Sequence of chain 1.B:
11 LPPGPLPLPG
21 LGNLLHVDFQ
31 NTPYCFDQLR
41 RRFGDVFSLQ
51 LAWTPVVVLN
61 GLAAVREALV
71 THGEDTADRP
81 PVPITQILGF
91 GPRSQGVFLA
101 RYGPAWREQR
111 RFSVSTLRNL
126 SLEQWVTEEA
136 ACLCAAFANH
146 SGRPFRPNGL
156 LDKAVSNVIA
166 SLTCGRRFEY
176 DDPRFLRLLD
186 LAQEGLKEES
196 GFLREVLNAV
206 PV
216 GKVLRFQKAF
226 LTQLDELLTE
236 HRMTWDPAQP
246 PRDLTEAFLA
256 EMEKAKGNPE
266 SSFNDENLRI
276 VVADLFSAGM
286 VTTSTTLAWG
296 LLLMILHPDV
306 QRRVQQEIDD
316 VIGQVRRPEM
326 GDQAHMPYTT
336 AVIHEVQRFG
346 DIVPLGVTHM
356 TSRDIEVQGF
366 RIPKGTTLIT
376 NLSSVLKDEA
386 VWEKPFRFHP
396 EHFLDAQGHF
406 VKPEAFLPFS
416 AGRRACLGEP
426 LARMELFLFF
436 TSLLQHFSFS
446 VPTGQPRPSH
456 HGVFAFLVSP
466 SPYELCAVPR

A protein and the small-molecule ligand that binds it are described below.
Small molecule (SMILES): CSc1ccc2c(c1)N(CC[C@H]1CCCCN1C)c1ccccc1S2

Binding-site contacts:
Ligand atom CAB contacts residue PHE461 of chain 1.B at 3.6 Å (hydrophobic).
Ligand atom CAN contacts residue SER282 of chain 1.B at 3.6 Å.
Ligand atom CAI contacts residue SER282 of chain 1.B at 4.0 Å.
Ligand atom CAE contacts residue ALA278 of chain 1.B at 4.0 Å (hydrophobic).
Ligand atom CAO contacts residue GLU194 of chain 1.B at 3.8 Å.
Ligand atom CAD contacts residue ALA187 of chain 1.B at 3.1 Å (hydrophobic).
Ligand atom SAY contacts residue ALA283 of chain 1.B at 4.0 Å.
Ligand atom SAY contacts residue VAL286 of chain 1.B at 3.6 Å.
Ligand atom CAC contacts residue LEU191 of chain 1.B at 3.7 Å (hydrophobic).
Ligand atom NAV contacts residue ASP279 of chain 1.B at 2.8 Å (salt-bridge).
Ligand atom CAM contacts residue PHE90 of chain 1.B at 3.4 Å (hydrophobic).
Ligand atom CAI contacts residue ALA187 of chain 1.B at 3.1 Å (hydrophobic).
Ligand atom CAA contacts residue LEU99 of chain 1.B at 3.6 Å (hydrophobic).
Ligand atom NAW contacts residue GLU194 of chain 1.B at 4.1 Å.
Ligand atom SAX contacts residue PHE98 of chain 1.B at 3.5 Å.
Ligand atom CAC contacts residue GLY190 of chain 1.B at 3.5 Å.
Ligand atom CAH contacts residue GLN222 of chain 1.B at 3.5 Å.
Ligand atom CAD contacts residue GLY190 of chain 1.B at 3.4 Å.
Ligand atom CAQ contacts residue PHE98 of chain 1.B at 4.0 Å (hydrophobic).
Ligand atom CAC contacts residue GLN222 of chain 1.B at 3.4 Å.
Ligand atom CAB contacts residue VAL352 of chain 1.B at 3.9 Å (hydrophobic).
Ligand atom CAA contacts residue ASP279 of chain 1.B at 3.3 Å.
Ligand atom CAM contacts residue ASP279 of chain 1.B at 3.1 Å.
Ligand atom CAA contacts residue PHE90 of chain 1.B at 3.8 Å (hydrophobic).
Ligand atom CAF contacts residue ASP279 of chain 1.B at 3.5 Å.
Ligand atom CAB contacts residue PHE98 of chain 1.B at 3.6 Å (hydrophobic).
Ligand atom CAL contacts residue GLU194 of chain 1.B at 3.5 Å.
Ligand atom CAK contacts residue LEU191 of chain 1.B at 4.0 Å (hydrophobic).
Ligand atom SAY contacts residue SER282 of chain 1.B at 3.5 Å (h-bond).
Ligand atom SAX contacts residue PHE461 of chain 1.B at 3.6 Å.
Ligand atom CAF contacts residue ILE275 of chain 1.B at 3.8 Å (hydrophobic).
Ligand atom CAP contacts residue ASP279 of chain 1.B at 4.0 Å.
Ligand atom CAF contacts residue ALA278 of chain 1.B at 3.7 Å (hydrophobic).
Ligand atom CAI contacts residue LEU191 of chain 1.B at 3.7 Å (hydrophobic).
Ligand atom CAM contacts residue ILE275 of chain 1.B at 3.8 Å (hydrophobic).
Ligand atom CAK contacts residue VAL286 of chain 1.B at 3.8 Å (hydrophobic).
Ligand atom NAW contacts residue SER282 of chain 1.B at 3.7 Å.
Ligand atom CAD contacts residue LEU191 of chain 1.B at 3.2 Å (hydrophobic).
Ligand atom CAT contacts residue SER282 of chain 1.B at 3.6 Å.
Ligand atom CAR contacts residue SER282 of chain 1.B at 3.9 Å.